Sequence of chain 1.D:
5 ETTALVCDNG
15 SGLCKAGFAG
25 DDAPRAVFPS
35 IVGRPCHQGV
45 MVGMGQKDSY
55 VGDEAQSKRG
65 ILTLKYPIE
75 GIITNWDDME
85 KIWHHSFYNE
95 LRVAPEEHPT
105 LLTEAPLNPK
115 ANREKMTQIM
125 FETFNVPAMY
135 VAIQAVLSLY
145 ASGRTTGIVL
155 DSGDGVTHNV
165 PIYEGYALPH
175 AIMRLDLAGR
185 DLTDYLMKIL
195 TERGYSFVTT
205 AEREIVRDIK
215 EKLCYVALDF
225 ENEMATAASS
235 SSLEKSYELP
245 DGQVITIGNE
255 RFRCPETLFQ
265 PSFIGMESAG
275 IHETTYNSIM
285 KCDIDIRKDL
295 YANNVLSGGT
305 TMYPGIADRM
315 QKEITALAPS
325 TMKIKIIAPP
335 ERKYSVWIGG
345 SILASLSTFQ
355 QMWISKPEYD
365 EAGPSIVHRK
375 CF

Binding-site contacts:
Ligand atom O contacts residue HIC74 of chain 1.C at 3.7 Å.
Ligand atom CZ3 contacts residue PRO113 of chain 1.C at 3.6 Å (hydrophobic).
Ligand atom N contacts residue GLY198 of chain 1.D at 3.6 Å.
Ligand atom OG1 contacts residue ARG291 of chain 1.B at 3.3 Å (salt-bridge).
Ligand atom CA contacts residue GLN247 of chain 1.D at 3.5 Å.
Ligand atom CD1 contacts residue GLY198 of chain 1.D at 3.6 Å.
Ligand atom CG2 contacts residue GLU206 of chain 1.D at 3.8 Å.
Ligand atom CH2 contacts residue THR195 of chain 1.D at 3.8 Å.
Ligand atom N contacts residue GLY198 of chain 1.D at 3.8 Å.
Ligand atom O contacts residue ILE76 of chain 1.C at 3.5 Å.
Ligand atom NE1 contacts residue ASP180 of chain 1.C at 3.5 Å (salt-bridge).
Ligand atom O1 contacts residue GLY198 of chain 1.D at 3.6 Å.
Ligand atom CB contacts residue GLY198 of chain 1.D at 3.9 Å.
Ligand atom CD1 contacts residue ILE76 of chain 1.C at 3.9 Å (hydrophobic).
Ligand atom SG contacts residue HIC74 of chain 1.C at 3.9 Å.
Ligand atom CG contacts residue GLY198 of chain 1.D at 2.9 Å.
Ligand atom O contacts residue GLN247 of chain 1.D at 3.7 Å.
Ligand atom CD2 contacts residue GLY198 of chain 1.D at 1.4 Å.
Ligand atom CE3 contacts residue GLY198 of chain 1.D at 3.7 Å.
Ligand atom CZ3 contacts residue THR195 of chain 1.D at 3.4 Å.
Ligand atom CE2 contacts residue SER200 of chain 1.D at 3.7 Å.
Ligand atom O contacts residue SER200 of chain 1.D at 3.9 Å.
Ligand atom CD2 contacts residue ILE76 of chain 1.C at 3.8 Å (hydrophobic).
Ligand atom O contacts residue SER200 of chain 1.D at 3.7 Å.
Ligand atom O1 contacts residue TYR199 of chain 1.D at 3.5 Å.
Ligand atom O contacts residue GLU73 of chain 1.C at 3.9 Å.
Ligand atom CE3 contacts residue PRO113 of chain 1.C at 3.8 Å (hydrophobic).
Ligand atom CB contacts residue THR78 of chain 1.C at 3.8 Å.
Ligand atom CD2 contacts residue SER200 of chain 1.D at 3.8 Å.
Ligand atom NE1 contacts residue ILE76 of chain 1.C at 3.8 Å.
Ligand atom CE2 contacts residue ILE76 of chain 1.C at 3.8 Å (hydrophobic).
Ligand atom CH2 contacts residue LEU111 of chain 1.C at 3.4 Å (hydrophobic).
Ligand atom CB contacts residue GLY198 of chain 1.D at 3.9 Å.
Ligand atom CB contacts residue TYR199 of chain 1.D at 3.6 Å (hydrophobic).
Ligand atom CD2 contacts residue ARG197 of chain 1.D at 3.9 Å.
Ligand atom CD2 contacts residue TYR199 of chain 1.D at 3.4 Å (hydrophobic).
Ligand atom CB contacts residue GLU73 of chain 1.C at 3.4 Å.
Ligand atom CG contacts residue ILE76 of chain 1.C at 3.9 Å (hydrophobic).
Ligand atom CD1 contacts residue ARG197 of chain 1.D at 3.8 Å.
Ligand atom NE1 contacts residue SER200 of chain 1.D at 3.9 Å.

This protein binds this small molecule.
Small molecule (SMILES): C[C@@H]1NC(=O)[C@H](C[C@@](C)(O)CO)NC(=O)[C@@H]2CC3=c4ccccc4=NC3SC[C@H](NC(=O)[C@@H]([C@H](C)O)NC1=O)C(=O)N1C[C@H](O)C[C@H]1C(=O)N[C@@H](C)C(=O)N2

Sequence of chain 1.B:
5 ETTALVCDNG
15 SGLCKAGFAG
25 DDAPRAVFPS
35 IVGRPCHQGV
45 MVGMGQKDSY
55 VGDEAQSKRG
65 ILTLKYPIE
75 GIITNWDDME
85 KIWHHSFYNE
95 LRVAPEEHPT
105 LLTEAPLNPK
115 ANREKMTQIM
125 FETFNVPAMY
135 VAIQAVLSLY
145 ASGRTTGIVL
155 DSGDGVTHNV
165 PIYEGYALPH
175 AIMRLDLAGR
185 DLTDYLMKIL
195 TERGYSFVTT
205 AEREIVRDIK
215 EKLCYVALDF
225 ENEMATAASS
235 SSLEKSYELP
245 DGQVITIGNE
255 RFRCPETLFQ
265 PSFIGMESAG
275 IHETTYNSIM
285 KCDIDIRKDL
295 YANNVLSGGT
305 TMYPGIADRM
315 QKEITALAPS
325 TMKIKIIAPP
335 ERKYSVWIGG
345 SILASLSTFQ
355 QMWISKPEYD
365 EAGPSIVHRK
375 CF

Sequence of chain 1.C:
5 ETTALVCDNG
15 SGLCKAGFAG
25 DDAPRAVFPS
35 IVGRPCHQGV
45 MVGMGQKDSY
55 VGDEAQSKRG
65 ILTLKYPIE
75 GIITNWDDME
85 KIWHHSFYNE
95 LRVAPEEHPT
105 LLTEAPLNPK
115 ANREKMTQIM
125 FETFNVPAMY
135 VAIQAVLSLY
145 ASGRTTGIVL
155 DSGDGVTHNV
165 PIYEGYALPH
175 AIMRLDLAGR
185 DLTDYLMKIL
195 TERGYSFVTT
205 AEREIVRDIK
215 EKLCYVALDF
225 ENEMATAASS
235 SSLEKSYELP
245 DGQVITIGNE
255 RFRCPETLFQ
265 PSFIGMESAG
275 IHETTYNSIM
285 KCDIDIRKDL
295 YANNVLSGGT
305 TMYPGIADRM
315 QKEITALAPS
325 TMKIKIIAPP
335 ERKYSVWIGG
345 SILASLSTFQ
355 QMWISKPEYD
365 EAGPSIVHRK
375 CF